Sequence of chain 1.C:
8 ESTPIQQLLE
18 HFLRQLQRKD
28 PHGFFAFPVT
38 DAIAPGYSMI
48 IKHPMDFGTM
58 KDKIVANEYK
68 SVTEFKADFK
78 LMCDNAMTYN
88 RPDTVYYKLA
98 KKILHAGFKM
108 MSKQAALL

Binding-site contacts:
Ligand atom N5 contacts residue VAL36 of chain 1.A at 3.3 Å.
Ligand atom C15 contacts residue TYR93 of chain 1.A at 3.6 Å (hydrophobic).
Ligand atom N5 contacts residue PHE31 of chain 1.A at 3.6 Å.
Ligand atom C41 contacts residue PHE31 of chain 1.A at 3.3 Å (hydrophobic).
Ligand atom C1 contacts residue TYR93 of chain 1.A at 3.6 Å (hydrophobic).
Ligand atom C26 contacts residue PHE34 of chain 1.C at 3.6 Å (hydrophobic).
Ligand atom C36 contacts residue PHE34 of chain 1.C at 3.3 Å (hydrophobic).
Ligand atom C29 contacts residue PHE34 of chain 1.C at 3.6 Å (hydrophobic).
Ligand atom C20 contacts residue 7P71 of chain 1.G at 3.4 Å.
Ligand atom C41 contacts residue VAL36 of chain 1.A at 3.7 Å (hydrophobic).
Ligand atom C contacts residue TYR93 of chain 1.A at 3.6 Å (hydrophobic).
Ligand atom C2 contacts residue TYR93 of chain 1.A at 3.4 Å (hydrophobic).
Ligand atom O9 contacts residue PHE34 of chain 1.C at 3.6 Å.
Ligand atom O1 contacts residue ASN87 of chain 1.A at 3.7 Å.
Ligand atom C37 contacts residue PHE34 of chain 1.C at 3.5 Å (hydrophobic).
Ligand atom O contacts residue ASN87 of chain 1.A at 2.9 Å (h-bond).
Ligand atom N2 contacts residue 7P71 of chain 1.G at 3.5 Å.
Ligand atom N1 contacts residue ALA41 of chain 1.A at 3.5 Å.
Ligand atom C22 contacts residue 7P71 of chain 1.G at 3.5 Å.
Ligand atom C10 contacts residue ASN87 of chain 1.A at 2.9 Å.
Ligand atom O1 contacts residue ARG88 of chain 1.A at 3.1 Å (salt-bridge).
Ligand atom C41 contacts residue PHE32 of chain 1.A at 3.7 Å (hydrophobic).
Ligand atom C40 contacts residue PHE31 of chain 1.A at 3.1 Å (hydrophobic).
Ligand atom C15 contacts residue 7P71 of chain 1.G at 3.5 Å.
Ligand atom C40 contacts residue VAL36 of chain 1.A at 3.3 Å (hydrophobic).
Ligand atom C9 contacts residue ASN87 of chain 1.A at 3.6 Å.
Ligand atom N contacts residue ASN87 of chain 1.A at 3.1 Å (h-bond).
Ligand atom S contacts residue ILE40 of chain 1.A at 3.5 Å (h-bond).
Ligand atom C3 contacts residue ASN87 of chain 1.A at 3.7 Å.
Ligand atom O10 contacts residue 7P71 of chain 1.G at 3.0 Å (h-bond).
Ligand atom C9 contacts residue TYR86 of chain 1.A at 3.5 Å (hydrophobic).
Ligand atom C11 contacts residue TYR93 of chain 1.A at 3.6 Å (hydrophobic).
Ligand atom O4 contacts residue 7P71 of chain 1.G at 3.3 Å (h-bond).
Ligand atom S contacts residue TYR93 of chain 1.A at 3.5 Å (h-bond).
Ligand atom O1 contacts residue THR91 of chain 1.A at 3.6 Å.
Ligand atom C27 contacts residue PHE34 of chain 1.C at 3.6 Å (hydrophobic).
Ligand atom C17 contacts residue ILE40 of chain 1.C at 3.6 Å (hydrophobic).
Ligand atom C25 contacts residue PHE34 of chain 1.C at 3.5 Å (hydrophobic).
Ligand atom N1 contacts residue ILE40 of chain 1.A at 2.8 Å (h-bond).
Ligand atom C13 contacts residue TYR93 of chain 1.A at 3.5 Å (hydrophobic).

Sequence of chain 1.A:
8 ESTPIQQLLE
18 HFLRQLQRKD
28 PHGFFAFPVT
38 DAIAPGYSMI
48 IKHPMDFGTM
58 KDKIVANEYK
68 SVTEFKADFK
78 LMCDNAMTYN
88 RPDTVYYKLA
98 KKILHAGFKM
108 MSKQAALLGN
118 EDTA

A protein and the small-molecule ligand that binds it are described below.
Small molecule (SMILES): [H]/N=C(\NC1CCS(=O)(=O)CC1)c1cc2c(=O)n(C)cc(-c3ccc(OCC(=O)NCCCCCCOc4cccc5c4C(=O)N([C@H]4CCC(=O)NC4=O)C5=O)c(OC)c3)c2s1